This small molecule binds to this protein.
Small molecule (SMILES): CC(=O)N[C@H]1[C@H](O[C@H]2[C@H](O)[C@@H](NC(C)=O)CO[C@@H]2CO)O[C@H](CO)[C@@H](O[C@@H]2O[C@H](CO[C@H]3O[C@H](CO[C@H]4O[C@H](CO)[C@@H](O)[C@H](O)[C@@H]4O)[C@@H](O)[C@H](O)[C@@H]3O)[C@@H](O)[C@H](O[C@H]3O[C@H](CO)[C@@H](O)[C@H](O)[C@@H]3O)[C@@H]2O)[C@@H]1O

Sequence of chain 1.G:
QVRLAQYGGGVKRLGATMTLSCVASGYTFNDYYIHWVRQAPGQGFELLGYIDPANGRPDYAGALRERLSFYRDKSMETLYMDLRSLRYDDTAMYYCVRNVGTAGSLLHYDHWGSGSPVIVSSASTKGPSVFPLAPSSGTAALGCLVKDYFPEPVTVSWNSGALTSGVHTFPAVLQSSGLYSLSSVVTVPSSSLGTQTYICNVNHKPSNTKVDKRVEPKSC

Sequence of chain 1.E:
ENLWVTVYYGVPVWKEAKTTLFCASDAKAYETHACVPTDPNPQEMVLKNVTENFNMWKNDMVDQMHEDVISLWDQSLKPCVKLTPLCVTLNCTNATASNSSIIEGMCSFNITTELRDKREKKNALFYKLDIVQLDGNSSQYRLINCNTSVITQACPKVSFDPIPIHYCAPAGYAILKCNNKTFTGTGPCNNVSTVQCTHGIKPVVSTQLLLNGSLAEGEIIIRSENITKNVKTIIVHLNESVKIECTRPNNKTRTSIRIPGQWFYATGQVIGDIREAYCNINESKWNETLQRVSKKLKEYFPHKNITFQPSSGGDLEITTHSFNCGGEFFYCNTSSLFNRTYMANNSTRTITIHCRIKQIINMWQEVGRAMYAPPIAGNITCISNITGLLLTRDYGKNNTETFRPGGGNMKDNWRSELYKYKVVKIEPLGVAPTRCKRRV

Binding-site contacts:
Ligand atom C7 contacts residue ARG152 of chain 1.E at 3.1 Å.
Ligand atom C2 contacts residue ARG152 of chain 1.E at 3.8 Å.
Ligand atom C6 contacts residue TYR71 of chain 1.G at 3.6 Å (hydrophobic).
Ligand atom C6 contacts residue ASP73 of chain 1.G at 3.4 Å.
Ligand atom O3 contacts residue GLY324 of chain 1.E at 3.4 Å.
Ligand atom C2 contacts residue TYR80 of chain 1.G at 4.0 Å (hydrophobic).
Ligand atom O6 contacts residue TYR71 of chain 1.G at 3.6 Å.
Ligand atom N2 contacts residue ASN157 of chain 1.E at 2.9 Å (h-bond).
Ligand atom C5 contacts residue THR19 of chain 1.G at 3.8 Å.
Ligand atom O6 contacts residue THR158 of chain 1.E at 2.6 Å (h-bond).
Ligand atom O4 contacts residue THR19 of chain 1.G at 3.4 Å.
Ligand atom O4 contacts residue ASP73 of chain 1.G at 4.0 Å.
Ligand atom C5 contacts residue ASN157 of chain 1.E at 3.7 Å.
Ligand atom O6 contacts residue ASP73 of chain 1.G at 2.4 Å (salt-bridge).
Ligand atom C8 contacts residue ARG152 of chain 1.E at 3.9 Å.
Ligand atom C5 contacts residue ASP73 of chain 1.G at 3.4 Å.
Ligand atom C3 contacts residue ASN157 of chain 1.E at 3.9 Å.
Ligand atom C4 contacts residue TYR71 of chain 1.G at 3.9 Å (hydrophobic).
Ligand atom C7 contacts residue ASN157 of chain 1.E at 4.0 Å.
Ligand atom C2 contacts residue ASP73 of chain 1.G at 3.8 Å.
Ligand atom N2 contacts residue ARG152 of chain 1.E at 3.6 Å.
Ligand atom O2 contacts residue TYR71 of chain 1.G at 3.4 Å.
Ligand atom C4 contacts residue ASP73 of chain 1.G at 3.6 Å.
Ligand atom O6 contacts residue SER75 of chain 1.G at 4.0 Å.
Ligand atom O5 contacts residue THR19 of chain 1.G at 3.5 Å.
Ligand atom C2 contacts residue ASN157 of chain 1.E at 2.5 Å.
Ligand atom O7 contacts residue ARG152 of chain 1.E at 2.8 Å (salt-bridge).
Ligand atom C5 contacts residue TYR71 of chain 1.G at 3.6 Å (hydrophobic).
Ligand atom C1 contacts residue ASN157 of chain 1.E at 1.5 Å.
Ligand atom O5 contacts residue ASN157 of chain 1.E at 2.5 Å (h-bond).
Ligand atom C6 contacts residue TYR71 of chain 1.G at 3.6 Å (hydrophobic).
Ligand atom C6 contacts residue SER75 of chain 1.G at 3.3 Å.
Ligand atom O3 contacts residue TYR80 of chain 1.G at 3.1 Å.
Ligand atom C8 contacts residue LEU144 of chain 1.E at 4.1 Å (hydrophobic).
Ligand atom O4 contacts residue TYR71 of chain 1.G at 2.6 Å (h-bond).
Ligand atom C6 contacts residue THR158 of chain 1.E at 3.7 Å.
Ligand atom C3 contacts residue TYR80 of chain 1.G at 3.8 Å (hydrophobic).
Ligand atom C1 contacts residue ASP73 of chain 1.G at 3.7 Å.
Ligand atom O3 contacts residue GLY325 of chain 1.E at 3.2 Å (h-bond).
Ligand atom O5 contacts residue ASP73 of chain 1.G at 2.9 Å (salt-bridge).